The small molecule below binds the protein below.
Small molecule (SMILES): CC(=O)N[C@@H]1[C@@H](O)[C@H](O)[C@@H](CO)O[C@H]1O

Binding-site contacts:
Ligand atom O5 contacts residue ASN385 of chain 1.B at 2.4 Å (h-bond).
Ligand atom C7 contacts residue ASN213 of chain 1.B at 3.7 Å.
Ligand atom O7 contacts residue ASN385 of chain 1.B at 4.2 Å.
Ligand atom C3 contacts residue ASN385 of chain 1.B at 3.9 Å.
Ligand atom C4 contacts residue ASN385 of chain 1.B at 4.3 Å.
Ligand atom C5 contacts residue ASN385 of chain 1.B at 3.7 Å.
Ligand atom O5 contacts residue LEU216 of chain 1.B at 4.2 Å.
Ligand atom N2 contacts residue ASN385 of chain 1.B at 3.0 Å (h-bond).
Ligand atom O7 contacts residue NAG1 of chain 1.X at 3.2 Å (h-bond).
Ligand atom C2 contacts residue ASN385 of chain 1.B at 2.6 Å.
Ligand atom C1 contacts residue ASN385 of chain 1.B at 1.4 Å.
Ligand atom O5 contacts residue PRO242 of chain 1.B at 3.9 Å.
Ligand atom C8 contacts residue ASN213 of chain 1.B at 4.3 Å.
Ligand atom O7 contacts residue ASN213 of chain 1.B at 2.8 Å (h-bond).
Ligand atom C8 contacts residue NAG1 of chain 1.X at 4.3 Å.
Ligand atom C6 contacts residue LEU216 of chain 1.B at 4.0 Å (hydrophobic).
Ligand atom C8 contacts residue SER384 of chain 1.B at 4.3 Å.
Ligand atom C7 contacts residue NAG1 of chain 1.X at 4.1 Å.
Ligand atom C1 contacts residue PRO242 of chain 1.B at 4.1 Å (hydrophobic).
Ligand atom C2 contacts residue ASN213 of chain 1.B at 3.8 Å.
Ligand atom N2 contacts residue ASN213 of chain 1.B at 4.1 Å.
Ligand atom C8 contacts residue VAL383 of chain 1.B at 3.8 Å (hydrophobic).
Ligand atom O6 contacts residue LEU216 of chain 1.B at 3.8 Å.
Ligand atom O6 contacts residue PRO242 of chain 1.B at 3.8 Å.
Ligand atom C7 contacts residue ASN385 of chain 1.B at 4.1 Å.

Sequence of chain 1.B:
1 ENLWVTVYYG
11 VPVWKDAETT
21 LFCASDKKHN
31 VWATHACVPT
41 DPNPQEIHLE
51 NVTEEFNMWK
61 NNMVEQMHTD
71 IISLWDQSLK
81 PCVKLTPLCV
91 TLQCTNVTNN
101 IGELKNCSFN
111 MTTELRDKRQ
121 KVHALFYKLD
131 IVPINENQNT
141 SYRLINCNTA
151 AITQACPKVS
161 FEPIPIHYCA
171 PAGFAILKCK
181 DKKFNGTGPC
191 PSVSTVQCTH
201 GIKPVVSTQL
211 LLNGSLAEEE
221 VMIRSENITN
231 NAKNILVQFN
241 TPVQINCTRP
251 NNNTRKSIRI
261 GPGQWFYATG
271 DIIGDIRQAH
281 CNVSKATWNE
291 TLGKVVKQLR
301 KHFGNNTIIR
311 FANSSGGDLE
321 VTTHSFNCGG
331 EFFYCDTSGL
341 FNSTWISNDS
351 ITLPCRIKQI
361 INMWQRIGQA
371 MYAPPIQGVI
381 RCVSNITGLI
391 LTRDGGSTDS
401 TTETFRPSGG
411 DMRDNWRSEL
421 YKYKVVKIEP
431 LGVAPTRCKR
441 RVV